Sequence of chain 13.A:
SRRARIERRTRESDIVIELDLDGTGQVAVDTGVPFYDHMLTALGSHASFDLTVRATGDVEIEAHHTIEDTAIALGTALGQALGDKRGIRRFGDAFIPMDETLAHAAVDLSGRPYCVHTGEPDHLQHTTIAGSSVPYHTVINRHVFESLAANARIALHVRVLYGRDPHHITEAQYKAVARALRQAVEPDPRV

Sequence of chain 12.A:
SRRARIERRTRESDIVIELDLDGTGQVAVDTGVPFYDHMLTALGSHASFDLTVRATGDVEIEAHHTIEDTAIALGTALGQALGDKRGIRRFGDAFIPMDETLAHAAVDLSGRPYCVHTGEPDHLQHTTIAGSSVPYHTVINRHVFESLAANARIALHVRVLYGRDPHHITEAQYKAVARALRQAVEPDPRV

This small molecule binds to this protein.
Small molecule (SMILES): O=P(O)(O)OC[C@@H](O)[C@@H](O)c1cnc[nH]1

Sequence of chain 19.A:
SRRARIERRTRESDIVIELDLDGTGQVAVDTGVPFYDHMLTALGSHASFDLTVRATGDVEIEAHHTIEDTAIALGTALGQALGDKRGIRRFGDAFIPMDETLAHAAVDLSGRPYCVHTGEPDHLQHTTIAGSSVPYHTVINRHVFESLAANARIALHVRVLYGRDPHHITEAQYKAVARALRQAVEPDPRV

Binding-site contacts:
Ligand atom C6 contacts residue HIS182 of chain 19.A at 3.6 Å.
Ligand atom C3 contacts residue HIS80 of chain 12.A at 3.2 Å.
Ligand atom C4 contacts residue HIS80 of chain 12.A at 3.2 Å.
Ligand atom O3 contacts residue MN1 of chain 19.D at 2.5 Å.
Ligand atom N1 contacts residue MET113 of chain 19.A at 3.5 Å.
Ligand atom C3 contacts residue GLU27 of chain 12.A at 3.6 Å.
Ligand atom C6 contacts residue HIS79 of chain 12.A at 3.0 Å.
Ligand atom C6 contacts residue MET113 of chain 19.A at 3.5 Å (hydrophobic).
Ligand atom C5 contacts residue MET113 of chain 19.A at 3.5 Å (hydrophobic).
Ligand atom N1 contacts residue MN1 of chain 12.C at 2.2 Å.
Ligand atom C4 contacts residue MET113 of chain 19.A at 3.6 Å (hydrophobic).
Ligand atom N2 contacts residue HIS182 of chain 19.A at 3.2 Å (h-bond).
Ligand atom C6 contacts residue MN1 of chain 12.C at 3.0 Å.
Ligand atom O3 contacts residue HIS53 of chain 19.A at 3.4 Å (h-bond).
Ligand atom N1 contacts residue HIS183 of chain 19.A at 3.3 Å (h-bond).
Ligand atom OP5 contacts residue LYS190 of chain 19.A at 2.8 Å (salt-bridge).
Ligand atom N2 contacts residue HIS80 of chain 12.A at 2.9 Å (h-bond).
Ligand atom C6 contacts residue MN1 of chain 19.D at 3.4 Å.
Ligand atom OP1 contacts residue LYS190 of chain 19.A at 3.7 Å.
Ligand atom C5 contacts residue GLU83 of chain 12.A at 3.4 Å.
Ligand atom C1 contacts residue GLU27 of chain 12.A at 3.1 Å.
Ligand atom P contacts residue LYS190 of chain 19.A at 3.5 Å.
Ligand atom OP6 contacts residue LYS190 of chain 19.A at 3.4 Å (salt-bridge).
Ligand atom C3 contacts residue MN1 of chain 19.D at 3.0 Å.
Ligand atom O3 contacts residue HIS80 of chain 12.A at 3.3 Å (h-bond).
Ligand atom C6 contacts residue HIS183 of chain 19.A at 3.5 Å.
Ligand atom O2 contacts residue GLU27 of chain 12.A at 3.1 Å (salt-bridge).
Ligand atom N1 contacts residue GLU83 of chain 12.A at 3.1 Å (salt-bridge).
Ligand atom C2 contacts residue GLU27 of chain 12.A at 3.5 Å.
Ligand atom OP6 contacts residue ARG105 of chain 13.A at 3.3 Å (salt-bridge).
Ligand atom N2 contacts residue GLU186 of chain 19.A at 3.1 Å (salt-bridge).
Ligand atom OP6 contacts residue ARG127 of chain 13.A at 3.1 Å (salt-bridge).
Ligand atom P contacts residue ARG105 of chain 13.A at 3.6 Å.
Ligand atom C4 contacts residue MN1 of chain 19.D at 2.8 Å.
Ligand atom N2 contacts residue MN1 of chain 19.D at 2.1 Å.
Ligand atom N2 contacts residue MET113 of chain 19.A at 3.6 Å.
Ligand atom OP5 contacts residue ARG105 of chain 13.A at 3.1 Å (salt-bridge).
Ligand atom N1 contacts residue HIS79 of chain 12.A at 3.2 Å (h-bond).
Ligand atom O3 contacts residue GLU186 of chain 19.A at 2.7 Å (salt-bridge).
Ligand atom C5 contacts residue MN1 of chain 12.C at 3.3 Å.